Binding-site contacts:
Ligand atom O6 contacts residue GLY383 of chain 1.A at 3.4 Å.
Ligand atom C3 contacts residue VAL449 of chain 1.A at 3.9 Å (hydrophobic).
Ligand atom C2 contacts residue SER450 of chain 1.A at 3.7 Å.
Ligand atom C5 contacts residue ASN267 of chain 1.A at 3.8 Å.
Ligand atom C1 contacts residue VAL449 of chain 1.A at 4.2 Å (hydrophobic).
Ligand atom C4 contacts residue ASN267 of chain 1.A at 4.3 Å.
Ligand atom O7 contacts residue CYS448 of chain 1.A at 4.3 Å.
Ligand atom C7 contacts residue VAL449 of chain 1.A at 4.3 Å (hydrophobic).
Ligand atom C7 contacts residue ASN267 of chain 1.A at 3.9 Å.
Ligand atom C8 contacts residue LEU266 of chain 1.A at 3.6 Å (hydrophobic).
Ligand atom C8 contacts residue ASN381 of chain 1.A at 4.0 Å.
Ligand atom N2 contacts residue SER450 of chain 1.A at 2.9 Å (h-bond).
Ligand atom C3 contacts residue ASN267 of chain 1.A at 3.9 Å.
Ligand atom O6 contacts residue CYS448 of chain 1.A at 4.3 Å.
Ligand atom O3 contacts residue SER450 of chain 1.A at 4.2 Å.
Ligand atom C2 contacts residue ASN267 of chain 1.A at 2.5 Å.
Ligand atom C6 contacts residue GLU216 of chain 1.A at 3.9 Å.
Ligand atom O5 contacts residue ASN267 of chain 1.A at 2.4 Å (h-bond).
Ligand atom N2 contacts residue ASN267 of chain 1.A at 3.0 Å (h-bond).
Ligand atom C7 contacts residue SER450 of chain 1.A at 3.7 Å.
Ligand atom C5 contacts residue GLU216 of chain 1.A at 3.7 Å.
Ligand atom C1 contacts residue NAG1 of chain 1.I at 4.0 Å.
Ligand atom O7 contacts residue ASN381 of chain 1.A at 3.9 Å.
Ligand atom O7 contacts residue ASN267 of chain 1.A at 4.2 Å.
Ligand atom C7 contacts residue ASN381 of chain 1.A at 4.3 Å.
Ligand atom C8 contacts residue VAL449 of chain 1.A at 4.0 Å (hydrophobic).
Ligand atom O3 contacts residue CYS448 of chain 1.A at 3.9 Å.
Ligand atom C1 contacts residue ASN267 of chain 1.A at 1.5 Å.
Ligand atom O6 contacts residue NAG1 of chain 1.I at 3.5 Å.
Ligand atom O7 contacts residue ARG447 of chain 1.A at 4.2 Å.
Ligand atom C1 contacts residue SER450 of chain 1.A at 4.1 Å.
Ligand atom C8 contacts residue VAL259 of chain 1.A at 4.0 Å (hydrophobic).
Ligand atom C8 contacts residue SER450 of chain 1.A at 3.8 Å.
Ligand atom O4 contacts residue VAL449 of chain 1.A at 4.0 Å.
Ligand atom C3 contacts residue SER450 of chain 1.A at 3.7 Å.
Ligand atom O5 contacts residue NAG1 of chain 1.I at 3.6 Å.
Ligand atom C5 contacts residue VAL449 of chain 1.A at 3.6 Å (hydrophobic).
Ligand atom C4 contacts residue VAL449 of chain 1.A at 4.1 Å (hydrophobic).
Ligand atom O7 contacts residue VAL449 of chain 1.A at 3.6 Å.
Ligand atom O5 contacts residue GLU216 of chain 1.A at 4.1 Å.

Sequence of chain 1.A:
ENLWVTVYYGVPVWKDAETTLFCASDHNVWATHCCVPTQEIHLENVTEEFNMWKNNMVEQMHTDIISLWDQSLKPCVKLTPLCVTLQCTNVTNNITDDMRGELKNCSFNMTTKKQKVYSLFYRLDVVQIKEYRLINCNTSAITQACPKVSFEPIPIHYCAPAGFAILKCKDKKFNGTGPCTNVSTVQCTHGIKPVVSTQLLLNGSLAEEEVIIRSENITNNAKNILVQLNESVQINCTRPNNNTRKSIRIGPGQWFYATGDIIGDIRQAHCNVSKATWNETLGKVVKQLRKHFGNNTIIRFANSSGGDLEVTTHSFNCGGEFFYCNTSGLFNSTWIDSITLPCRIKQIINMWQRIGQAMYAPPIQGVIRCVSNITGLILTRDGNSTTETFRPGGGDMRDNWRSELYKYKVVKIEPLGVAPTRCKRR

The protein below binds the small molecule below.
Small molecule (SMILES): CC(=O)N[C@H]1[C@H](O[C@H]2[C@H](O)[C@@H](NC(C)=O)CO[C@@H]2CO)O[C@H](CO)[C@@H](O[C@@H]2O[C@H](CO[C@H]3O[C@H](CO)[C@@H](O)[C@H](O)[C@@H]3O)[C@@H](O)[C@H](O[C@H]3O[C@H](CO)[C@@H](O)[C@H](O)[C@@H]3O)[C@@H]2O)[C@@H]1O